Sequence of chain 1.H:
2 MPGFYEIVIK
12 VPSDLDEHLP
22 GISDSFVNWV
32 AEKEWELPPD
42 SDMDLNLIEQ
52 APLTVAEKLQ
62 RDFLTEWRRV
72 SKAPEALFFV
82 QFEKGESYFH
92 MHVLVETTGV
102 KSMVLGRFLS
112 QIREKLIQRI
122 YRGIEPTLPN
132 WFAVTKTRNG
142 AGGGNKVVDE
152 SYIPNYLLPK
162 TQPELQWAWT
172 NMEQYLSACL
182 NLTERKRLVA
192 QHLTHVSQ

Binding-site contacts:
Ligand atom C4 contacts residue ARG120 of chain 1.P at 4.5 Å.
Ligand atom O4 contacts residue GLN119 of chain 1.P at 4.3 Å.
Ligand atom N3 contacts residue ARG120 of chain 1.H at 4.2 Å.
Ligand atom O4 contacts residue ARG120 of chain 1.P at 3.3 Å.
Ligand atom C4 contacts residue ARG120 of chain 1.H at 4.0 Å.
Ligand atom O4 contacts residue ILE121 of chain 1.H at 3.7 Å.
Ligand atom O4 contacts residue ARG120 of chain 1.H at 3.1 Å (salt-bridge).

Sequence of chain 1.P:
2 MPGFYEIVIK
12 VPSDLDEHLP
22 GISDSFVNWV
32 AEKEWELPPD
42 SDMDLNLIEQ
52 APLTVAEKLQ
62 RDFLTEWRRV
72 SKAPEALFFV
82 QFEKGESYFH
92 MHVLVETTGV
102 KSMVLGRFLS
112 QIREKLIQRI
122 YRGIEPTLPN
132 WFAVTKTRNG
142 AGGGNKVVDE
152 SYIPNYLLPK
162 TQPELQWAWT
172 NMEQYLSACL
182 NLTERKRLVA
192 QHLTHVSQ

The small molecule below binds the protein below.
Small molecule (SMILES): Cc1cn([C@H]2C[C@H](O[P](=O)(O)OC[C@H]3O[C@@H](n4cc(C)c(=O)[nH]c4=O)C[C@@H]3O[P](=O)(O)OC[C@H]3O[C@@H](n4cc(C)c(=O)[nH]c4=O)C[C@@H]3O[P](=O)(O)OC[C@H]3O[C@@H](n4cc(C)c(=O)[nH]c4=O)C[C@@H]3O)[C@@H](CO)O2)c(=O)[nH]c1=O